Sequence of chain 1.A:
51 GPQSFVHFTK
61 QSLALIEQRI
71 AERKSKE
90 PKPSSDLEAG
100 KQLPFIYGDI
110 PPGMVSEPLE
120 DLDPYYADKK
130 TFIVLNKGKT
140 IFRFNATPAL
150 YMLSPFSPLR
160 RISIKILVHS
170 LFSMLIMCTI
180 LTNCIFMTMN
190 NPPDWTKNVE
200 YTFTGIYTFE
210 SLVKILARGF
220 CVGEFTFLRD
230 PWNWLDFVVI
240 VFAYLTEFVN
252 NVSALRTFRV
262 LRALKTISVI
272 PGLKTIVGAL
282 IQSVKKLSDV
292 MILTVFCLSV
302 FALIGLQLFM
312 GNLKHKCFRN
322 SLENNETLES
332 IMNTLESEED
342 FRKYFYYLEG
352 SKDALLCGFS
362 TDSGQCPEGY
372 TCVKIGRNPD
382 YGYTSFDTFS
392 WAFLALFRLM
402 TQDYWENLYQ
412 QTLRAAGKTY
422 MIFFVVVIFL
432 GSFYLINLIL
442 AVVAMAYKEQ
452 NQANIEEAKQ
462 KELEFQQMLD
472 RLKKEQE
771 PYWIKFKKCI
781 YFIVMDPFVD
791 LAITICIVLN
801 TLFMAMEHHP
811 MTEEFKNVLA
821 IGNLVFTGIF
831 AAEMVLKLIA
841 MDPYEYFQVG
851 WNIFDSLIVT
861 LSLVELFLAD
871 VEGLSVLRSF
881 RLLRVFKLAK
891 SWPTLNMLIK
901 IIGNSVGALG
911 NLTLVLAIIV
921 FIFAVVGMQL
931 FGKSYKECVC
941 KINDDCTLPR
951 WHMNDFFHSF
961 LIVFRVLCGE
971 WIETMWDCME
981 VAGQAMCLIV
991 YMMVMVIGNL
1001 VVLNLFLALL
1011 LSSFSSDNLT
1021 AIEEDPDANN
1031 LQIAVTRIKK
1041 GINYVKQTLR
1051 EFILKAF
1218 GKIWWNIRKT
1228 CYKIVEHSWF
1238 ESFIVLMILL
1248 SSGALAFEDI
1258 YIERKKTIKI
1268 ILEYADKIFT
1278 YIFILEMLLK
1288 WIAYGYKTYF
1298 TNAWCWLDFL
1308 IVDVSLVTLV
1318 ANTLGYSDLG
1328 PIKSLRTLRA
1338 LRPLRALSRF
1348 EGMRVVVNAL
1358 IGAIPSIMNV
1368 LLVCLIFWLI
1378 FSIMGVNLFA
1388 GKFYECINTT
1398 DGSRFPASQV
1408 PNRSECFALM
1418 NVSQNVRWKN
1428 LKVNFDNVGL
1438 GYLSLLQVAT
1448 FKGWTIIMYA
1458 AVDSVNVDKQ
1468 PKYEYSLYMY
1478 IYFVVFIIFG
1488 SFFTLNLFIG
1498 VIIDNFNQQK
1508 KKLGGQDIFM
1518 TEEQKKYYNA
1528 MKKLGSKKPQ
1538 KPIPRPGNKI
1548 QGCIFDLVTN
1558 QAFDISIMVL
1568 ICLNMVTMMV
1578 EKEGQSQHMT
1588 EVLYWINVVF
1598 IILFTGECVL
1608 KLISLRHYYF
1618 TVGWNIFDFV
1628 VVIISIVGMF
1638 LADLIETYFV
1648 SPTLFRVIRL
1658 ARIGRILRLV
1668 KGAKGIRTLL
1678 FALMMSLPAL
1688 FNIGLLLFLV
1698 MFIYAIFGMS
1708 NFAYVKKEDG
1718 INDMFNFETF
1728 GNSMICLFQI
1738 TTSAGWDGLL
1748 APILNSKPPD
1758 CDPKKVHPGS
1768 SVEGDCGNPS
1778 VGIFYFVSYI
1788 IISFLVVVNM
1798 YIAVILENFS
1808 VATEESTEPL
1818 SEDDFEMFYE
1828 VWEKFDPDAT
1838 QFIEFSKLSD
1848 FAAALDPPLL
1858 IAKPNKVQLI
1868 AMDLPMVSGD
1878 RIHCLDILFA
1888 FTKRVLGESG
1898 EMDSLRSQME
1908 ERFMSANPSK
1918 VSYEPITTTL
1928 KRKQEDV

A protein and the small-molecule ligand that binds it are described below.
Small molecule (SMILES): CC(C)CCC[C@@H](C)[C@H]1CC[C@H]2[C@@H]3CC=C4C[C@@H](OC(=O)CCC(=O)O)CC[C@]4(C)[C@H]3CC[C@]12C

Binding-site contacts:
Ligand atom CBC contacts residue THR1298 of chain 1.A at 4.2 Å.
Ligand atom CBB contacts residue TRP1303 of chain 1.A at 4.4 Å (hydrophobic).
Ligand atom CAE contacts residue TRP1303 of chain 1.A at 3.4 Å (hydrophobic).
Ligand atom CAV contacts residue PHE1297 of chain 1.A at 4.5 Å (hydrophobic).
Ligand atom CAD contacts residue ALA1300 of chain 1.A at 4.1 Å (hydrophobic).
Ligand atom CAC contacts residue LEU1307 of chain 1.A at 4.3 Å (hydrophobic).
Ligand atom CAD contacts residue ASN1299 of chain 1.A at 4.0 Å.
Ligand atom CAY contacts residue THR1298 of chain 1.A at 3.8 Å.
Ligand atom CAV contacts residue THR1298 of chain 1.A at 3.9 Å.
Ligand atom CAM contacts residue THR1298 of chain 1.A at 3.8 Å.
Ligand atom CAD contacts residue TRP1303 of chain 1.A at 3.8 Å (hydrophobic).
Ligand atom OAW contacts residue THR1298 of chain 1.A at 3.4 Å (h-bond).
Ligand atom CAA contacts residue LEU1307 of chain 1.A at 3.8 Å (hydrophobic).